A protein and the small-molecule ligand that binds it are described below.
Small molecule (SMILES): Nc1ccn([C@@H]2CO[C@H](CO)O2)c(=O)n1

Binding-site contacts:
Ligand atom O3 contacts residue ILE50 of chain 1.B at 3.9 Å.
Ligand atom C1 contacts residue GLN117 of chain 1.B at 3.8 Å.
Ligand atom O4 contacts residue ARG148 of chain 1.B at 2.8 Å (salt-bridge).
Ligand atom O1 contacts residue GLN117 of chain 1.B at 3.8 Å.
Ligand atom C3 contacts residue GLN117 of chain 1.B at 3.7 Å.
Ligand atom N1 contacts residue PHE157 of chain 1.B at 3.6 Å.
Ligand atom C3 contacts residue ASP153 of chain 1.B at 3.7 Å.
Ligand atom C5 contacts residue ASP153 of chain 1.B at 3.7 Å.
Ligand atom C1 contacts residue PHE116 of chain 1.B at 3.5 Å (hydrophobic).
Ligand atom C1 contacts residue PHE157 of chain 1.B at 3.4 Å (hydrophobic).
Ligand atom C8 contacts residue ARG148 of chain 1.B at 3.7 Å.
Ligand atom C7 contacts residue ARG148 of chain 1.B at 3.7 Å.
Ligand atom N3 contacts residue PHE157 of chain 1.B at 3.8 Å.
Ligand atom N2 contacts residue PHE157 of chain 1.B at 3.3 Å.
Ligand atom C4 contacts residue PHE157 of chain 1.B at 3.8 Å (hydrophobic).
Ligand atom O1 contacts residue PHE116 of chain 1.B at 3.5 Å.
Ligand atom C8 contacts residue GLU73 of chain 1.B at 3.0 Å.
Ligand atom O3 contacts residue ARG148 of chain 1.B at 3.4 Å (salt-bridge).
Ligand atom C6 contacts residue TYR106 of chain 1.B at 3.3 Å (hydrophobic).
Ligand atom C5 contacts residue PHE157 of chain 1.B at 3.9 Å (hydrophobic).
Ligand atom C7 contacts residue PHE157 of chain 1.B at 4.0 Å (hydrophobic).
Ligand atom C3 contacts residue PHE157 of chain 1.B at 3.6 Å (hydrophobic).
Ligand atom C5 contacts residue TRP78 of chain 1.B at 3.9 Å (hydrophobic).
Ligand atom C5 contacts residue ARG124 of chain 1.B at 3.9 Å.
Ligand atom C8 contacts residue TRP78 of chain 1.B at 4.1 Å (hydrophobic).
Ligand atom O3 contacts residue PHE157 of chain 1.B at 4.1 Å.
Ligand atom N3 contacts residue GLN117 of chain 1.B at 2.8 Å (h-bond).
Ligand atom C8 contacts residue VAL75 of chain 1.B at 4.1 Å (hydrophobic).
Ligand atom O1 contacts residue PHE157 of chain 1.B at 3.7 Å.
Ligand atom O2 contacts residue TRP78 of chain 1.B at 3.8 Å.
Ligand atom O2 contacts residue LEU102 of chain 1.B at 3.6 Å.
Ligand atom O2 contacts residue TYR106 of chain 1.B at 3.8 Å.
Ligand atom O4 contacts residue GLU73 of chain 1.B at 2.7 Å (salt-bridge).
Ligand atom N3 contacts residue ASP153 of chain 1.B at 2.8 Å (salt-bridge).
Ligand atom C8 contacts residue ARG214 of chain 1.B at 4.0 Å.
Ligand atom C7 contacts residue TRP78 of chain 1.B at 4.0 Å (hydrophobic).
Ligand atom C6 contacts residue LEU102 of chain 1.B at 3.6 Å (hydrophobic).
Ligand atom N2 contacts residue PHE116 of chain 1.B at 3.4 Å.
Ligand atom N3 contacts residue ALA120 of chain 1.B at 4.0 Å.
Ligand atom N2 contacts residue GLN117 of chain 1.B at 2.9 Å (h-bond).

Sequence of chain 1.B:
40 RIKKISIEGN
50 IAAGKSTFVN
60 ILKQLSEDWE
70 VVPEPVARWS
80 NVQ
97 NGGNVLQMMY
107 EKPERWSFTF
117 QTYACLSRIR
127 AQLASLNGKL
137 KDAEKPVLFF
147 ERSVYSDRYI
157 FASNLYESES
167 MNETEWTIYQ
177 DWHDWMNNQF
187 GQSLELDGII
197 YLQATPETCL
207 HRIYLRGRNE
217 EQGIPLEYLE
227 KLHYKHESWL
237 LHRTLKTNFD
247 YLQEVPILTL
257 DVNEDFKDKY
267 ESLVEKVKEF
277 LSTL